Binding-site contacts:
Ligand atom O5 contacts residue ASN203 of chain 1.C at 2.4 Å (h-bond).
Ligand atom N2 contacts residue ASN203 of chain 1.C at 2.9 Å (h-bond).
Ligand atom C1 contacts residue ASN203 of chain 1.C at 1.4 Å.
Ligand atom O5 contacts residue THR205 of chain 1.C at 3.5 Å (h-bond).
Ligand atom C5 contacts residue THR205 of chain 1.C at 4.1 Å.
Ligand atom C4 contacts residue ASN203 of chain 1.C at 4.2 Å.
Ligand atom C1 contacts residue THR205 of chain 1.C at 4.4 Å.
Ligand atom C3 contacts residue ASN203 of chain 1.C at 3.8 Å.
Ligand atom O6 contacts residue THR205 of chain 1.C at 3.3 Å (h-bond).
Ligand atom C6 contacts residue THR205 of chain 1.C at 3.7 Å.
Ligand atom C5 contacts residue ASN203 of chain 1.C at 3.7 Å.
Ligand atom C7 contacts residue ASN203 of chain 1.C at 3.3 Å.
Ligand atom C2 contacts residue ASN203 of chain 1.C at 2.4 Å.
Ligand atom C8 contacts residue ASN203 of chain 1.C at 3.4 Å.
Ligand atom O7 contacts residue ASN203 of chain 1.C at 4.2 Å.

A small-molecule ligand and the protein it binds are described below.
Small molecule (SMILES): CC(=O)N[C@H]1[C@H](O[C@H]2[C@H](O)[C@@H](NC(C)=O)CO[C@@H]2CO)O[C@H](CO)[C@@H](O)[C@@H]1O

Sequence of chain 1.C:
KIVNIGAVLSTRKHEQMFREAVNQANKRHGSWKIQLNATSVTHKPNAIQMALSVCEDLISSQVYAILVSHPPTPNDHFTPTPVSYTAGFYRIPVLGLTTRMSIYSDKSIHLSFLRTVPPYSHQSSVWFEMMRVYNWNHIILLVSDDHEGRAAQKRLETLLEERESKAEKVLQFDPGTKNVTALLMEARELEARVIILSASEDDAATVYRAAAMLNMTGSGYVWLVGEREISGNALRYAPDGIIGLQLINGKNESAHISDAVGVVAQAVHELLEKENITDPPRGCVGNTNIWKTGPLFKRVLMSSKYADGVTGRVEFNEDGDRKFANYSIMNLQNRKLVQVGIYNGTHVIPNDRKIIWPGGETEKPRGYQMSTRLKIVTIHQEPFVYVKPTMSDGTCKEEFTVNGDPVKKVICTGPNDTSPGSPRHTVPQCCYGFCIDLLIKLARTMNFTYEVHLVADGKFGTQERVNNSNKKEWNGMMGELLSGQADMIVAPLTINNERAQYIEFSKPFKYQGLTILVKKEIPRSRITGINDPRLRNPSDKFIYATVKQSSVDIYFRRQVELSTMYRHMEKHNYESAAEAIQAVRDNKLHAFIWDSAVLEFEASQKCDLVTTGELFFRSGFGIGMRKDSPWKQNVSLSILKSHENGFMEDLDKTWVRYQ